Sequence of chain 6.A:
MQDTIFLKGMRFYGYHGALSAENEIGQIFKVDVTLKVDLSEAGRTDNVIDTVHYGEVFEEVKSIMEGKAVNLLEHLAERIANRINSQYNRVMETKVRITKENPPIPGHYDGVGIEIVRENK

Binding-site contacts:
Ligand atom C11 contacts residue HIS53 of chain 7.A at 3.1 Å.
Ligand atom N10 contacts residue VAL52 of chain 7.A at 2.7 Å (h-bond).
Ligand atom N7 contacts residue LEU72 of chain 6.A at 4.2 Å.
Ligand atom C8 contacts residue VAL52 of chain 7.A at 3.6 Å (hydrophobic).
Ligand atom N9 contacts residue HIS53 of chain 7.A at 3.8 Å.
Ligand atom N5 contacts residue TYR54 of chain 7.A at 3.8 Å.
Ligand atom N1 contacts residue LYS100 of chain 6.A at 3.8 Å.
Ligand atom C2 contacts residue ASN71 of chain 6.A at 3.9 Å.
Ligand atom O20 contacts residue LEU73 of chain 6.A at 2.9 Å (h-bond).
Ligand atom C15 contacts residue LYS100 of chain 6.A at 3.0 Å.
Ligand atom O19 contacts residue LYS100 of chain 6.A at 4.3 Å.
Ligand atom O20 contacts residue ASN71 of chain 6.A at 3.5 Å (h-bond).
Ligand atom C4 contacts residue TYR54 of chain 7.A at 3.4 Å (hydrophobic).
Ligand atom C15 contacts residue ASN71 of chain 6.A at 3.1 Å.
Ligand atom C8 contacts residue TYR54 of chain 7.A at 3.3 Å (hydrophobic).
Ligand atom C3 contacts residue LEU72 of chain 6.A at 3.9 Å (hydrophobic).
Ligand atom O20 contacts residue TYR54 of chain 7.A at 3.8 Å.
Ligand atom N10 contacts residue TYR54 of chain 7.A at 3.5 Å.
Ligand atom N9 contacts residue VAL52 of chain 7.A at 3.7 Å.
Ligand atom O20 contacts residue LEU72 of chain 6.A at 3.1 Å.
Ligand atom C2 contacts residue TYR54 of chain 7.A at 3.7 Å (hydrophobic).
Ligand atom C11 contacts residue TYR54 of chain 7.A at 4.3 Å (hydrophobic).
Ligand atom N1 contacts residue ASN71 of chain 6.A at 3.9 Å.
Ligand atom C15 contacts residue GLU22 of chain 6.A at 3.9 Å.
Ligand atom N9 contacts residue TYR54 of chain 7.A at 3.5 Å.
Ligand atom C6 contacts residue ALA18 of chain 6.A at 4.3 Å (hydrophobic).
Ligand atom O19 contacts residue ALA18 of chain 6.A at 3.9 Å.
Ligand atom O20 contacts residue GLU74 of chain 6.A at 4.2 Å.
Ligand atom C2 contacts residue LEU72 of chain 6.A at 3.7 Å (hydrophobic).
Ligand atom N10 contacts residue GLU74 of chain 6.A at 3.1 Å (salt-bridge).
Ligand atom C8 contacts residue THR51 of chain 7.A at 4.1 Å.
Ligand atom C8 contacts residue GLU74 of chain 6.A at 3.7 Å.
Ligand atom C2 contacts residue LEU73 of chain 6.A at 4.1 Å (hydrophobic).
Ligand atom C3 contacts residue TYR54 of chain 7.A at 3.2 Å (hydrophobic).
Ligand atom N10 contacts residue THR51 of chain 7.A at 3.4 Å (h-bond).
Ligand atom O19 contacts residue GLU22 of chain 6.A at 3.7 Å.
Ligand atom N7 contacts residue GLU74 of chain 6.A at 3.3 Å (salt-bridge).
Ligand atom C15 contacts residue ALA18 of chain 6.A at 3.4 Å (hydrophobic).
Ligand atom N7 contacts residue TYR54 of chain 7.A at 3.0 Å (h-bond).
Ligand atom C15 contacts residue GLY17 of chain 6.A at 3.5 Å.

A small-molecule ligand and the protein it binds are described below.
Small molecule (SMILES): Cn1c(=O)c2nc(N)[nH]c2n(C)c1=O

Sequence of chain 7.A:
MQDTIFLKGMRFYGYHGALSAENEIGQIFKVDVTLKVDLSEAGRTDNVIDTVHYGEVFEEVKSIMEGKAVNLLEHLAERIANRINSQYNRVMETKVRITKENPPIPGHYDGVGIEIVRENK